Binding-site contacts:
Ligand atom O7 contacts residue ASN339 of chain 1.B at 3.1 Å (h-bond).
Ligand atom C4 contacts residue ASN339 of chain 1.B at 4.2 Å.
Ligand atom C1 contacts residue ASN339 of chain 1.B at 1.4 Å.
Ligand atom C2 contacts residue ASN339 of chain 1.B at 2.4 Å.
Ligand atom O7 contacts residue GLY335 of chain 1.B at 4.3 Å.
Ligand atom C3 contacts residue ASN339 of chain 1.B at 3.8 Å.
Ligand atom C7 contacts residue ASN339 of chain 1.B at 3.2 Å.
Ligand atom O5 contacts residue ASN339 of chain 1.B at 2.4 Å (h-bond).
Ligand atom N2 contacts residue ASN339 of chain 1.B at 2.9 Å (h-bond).
Ligand atom C8 contacts residue ASN339 of chain 1.B at 4.3 Å.
Ligand atom C5 contacts residue ASN339 of chain 1.B at 3.7 Å.

Sequence of chain 1.B:
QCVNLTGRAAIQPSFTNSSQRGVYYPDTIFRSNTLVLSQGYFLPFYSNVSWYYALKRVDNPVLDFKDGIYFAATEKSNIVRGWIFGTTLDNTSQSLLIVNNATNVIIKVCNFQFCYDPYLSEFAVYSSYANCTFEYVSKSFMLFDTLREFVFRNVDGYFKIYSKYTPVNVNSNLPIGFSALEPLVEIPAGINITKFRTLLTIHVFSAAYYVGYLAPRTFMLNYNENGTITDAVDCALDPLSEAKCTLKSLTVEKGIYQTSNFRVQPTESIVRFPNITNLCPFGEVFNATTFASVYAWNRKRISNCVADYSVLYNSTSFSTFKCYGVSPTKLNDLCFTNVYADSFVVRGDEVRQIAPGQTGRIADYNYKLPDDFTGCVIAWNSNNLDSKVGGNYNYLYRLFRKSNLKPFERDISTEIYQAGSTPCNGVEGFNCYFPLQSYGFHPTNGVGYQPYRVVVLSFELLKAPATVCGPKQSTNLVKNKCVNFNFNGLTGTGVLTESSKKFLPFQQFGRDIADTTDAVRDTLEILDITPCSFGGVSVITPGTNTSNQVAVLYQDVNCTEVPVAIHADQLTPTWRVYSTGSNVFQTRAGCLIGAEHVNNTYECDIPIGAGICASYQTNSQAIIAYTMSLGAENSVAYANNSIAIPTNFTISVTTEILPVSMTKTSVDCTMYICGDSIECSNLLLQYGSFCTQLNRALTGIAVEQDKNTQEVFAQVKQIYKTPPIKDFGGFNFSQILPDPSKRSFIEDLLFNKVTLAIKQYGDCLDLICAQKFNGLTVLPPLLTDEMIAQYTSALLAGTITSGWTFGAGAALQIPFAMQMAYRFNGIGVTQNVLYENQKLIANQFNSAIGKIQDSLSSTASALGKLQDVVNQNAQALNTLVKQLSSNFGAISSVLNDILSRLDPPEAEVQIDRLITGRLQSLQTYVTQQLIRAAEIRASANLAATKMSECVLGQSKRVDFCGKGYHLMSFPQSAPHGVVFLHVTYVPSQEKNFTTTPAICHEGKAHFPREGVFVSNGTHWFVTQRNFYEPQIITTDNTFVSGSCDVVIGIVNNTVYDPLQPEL

A small-molecule ligand and the protein it binds are described below.
Small molecule (SMILES): CC(=O)N[C@@H]1[C@@H](O)[C@H](O)[C@@H](CO)O[C@H]1O